Binding-site contacts:
Ligand atom C03 contacts residue PHE170 of chain 1.A at 3.9 Å (hydrophobic).
Ligand atom CL8 contacts residue SER129 of chain 1.A at 3.3 Å.
Ligand atom CL5 contacts residue S6H1 of chain 1.E at 0.1 Å.
Ligand atom C12 contacts residue S6H1 of chain 1.E at 0.1 Å.
Ligand atom C01 contacts residue S6H1 of chain 1.E at 0.2 Å.
Ligand atom CL6 contacts residue MET125 of chain 1.A at 3.0 Å.
Ligand atom CL4 contacts residue S6H1 of chain 1.E at 0.1 Å.
Ligand atom CL8 contacts residue S6H1 of chain 1.E at 0.0 Å.
Ligand atom CL2 contacts residue TRP181 of chain 1.A at 3.5 Å.
Ligand atom CL6 contacts residue SER129 of chain 1.A at 2.8 Å.
Ligand atom C07 contacts residue S6H1 of chain 1.E at 0.2 Å.
Ligand atom CL4 contacts residue GLN167 of chain 1.A at 2.6 Å.
Ligand atom CL7 contacts residue S6H1 of chain 1.E at 0.0 Å.
Ligand atom CL1 contacts residue MET125 of chain 1.A at 3.8 Å.
Ligand atom CL1 contacts residue TYR188 of chain 1.A at 3.7 Å.
Ligand atom C05 contacts residue S6H1 of chain 1.E at 0.6 Å.
Ligand atom CL8 contacts residue EST1 of chain 1.B at 3.6 Å.
Ligand atom CL1 contacts residue S6H1 of chain 1.E at 0.1 Å.
Ligand atom CL2 contacts residue S6H1 of chain 1.E at 1.2 Å.
Ligand atom C02 contacts residue S6H1 of chain 1.E at 0.5 Å.
Ligand atom C02 contacts residue PHE170 of chain 1.A at 4.0 Å (hydrophobic).
Ligand atom CL3 contacts residue EST1 of chain 1.B at 4.0 Å.
Ligand atom CL5 contacts residue PHE170 of chain 1.A at 3.2 Å.
Ligand atom C10 contacts residue S6H1 of chain 1.E at 0.1 Å.
Ligand atom CL6 contacts residue MET128 of chain 1.A at 3.9 Å.
Ligand atom C14 contacts residue SER129 of chain 1.A at 3.9 Å.
Ligand atom CL7 contacts residue LEU91 of chain 1.A at 3.7 Å.
Ligand atom C01 contacts residue MET125 of chain 1.A at 3.7 Å (hydrophobic).
Ligand atom CL6 contacts residue S6H1 of chain 1.E at 0.1 Å.
Ligand atom C14 contacts residue S6H1 of chain 1.E at 0.0 Å.
Ligand atom CL1 contacts residue TRP181 of chain 1.A at 3.9 Å.
Ligand atom C08 contacts residue S6H1 of chain 1.E at 0.1 Å.
Ligand atom C10 contacts residue GLN167 of chain 1.A at 3.6 Å.
Ligand atom C03 contacts residue S6H1 of chain 1.E at 0.5 Å.
Ligand atom C02 contacts residue MET125 of chain 1.A at 4.0 Å (hydrophobic).
Ligand atom CL3 contacts residue GLN167 of chain 1.A at 3.7 Å.
Ligand atom C07 contacts residue LEU91 of chain 1.A at 4.0 Å (hydrophobic).
Ligand atom CL3 contacts residue S6H1 of chain 1.E at 0.2 Å.
Ligand atom CL7 contacts residue EST1 of chain 1.B at 4.0 Å.
Ligand atom C16 contacts residue S6H1 of chain 1.E at 0.0 Å.

Sequence of chain 1.A:
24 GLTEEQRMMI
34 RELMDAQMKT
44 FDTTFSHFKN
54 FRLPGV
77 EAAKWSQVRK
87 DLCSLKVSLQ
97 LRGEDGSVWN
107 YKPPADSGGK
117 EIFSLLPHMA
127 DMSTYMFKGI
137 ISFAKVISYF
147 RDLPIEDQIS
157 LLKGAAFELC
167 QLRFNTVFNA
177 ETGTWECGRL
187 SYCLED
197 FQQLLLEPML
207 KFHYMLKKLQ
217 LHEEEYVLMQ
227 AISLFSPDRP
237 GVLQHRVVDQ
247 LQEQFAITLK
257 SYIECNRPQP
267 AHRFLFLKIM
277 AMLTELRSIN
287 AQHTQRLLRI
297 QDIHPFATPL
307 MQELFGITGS

A small-molecule ligand and the protein it binds are described below.
Small molecule (SMILES): ClC1=C(Cl)[C@]2(Cl)[C@@H]3C[C@@H](Cl)[C@@H](Cl)[C@@H]3[C@@]1(Cl)C2(Cl)Cl